This small molecule binds to this protein.
Small molecule (SMILES): CC(=O)N[C@H]1[C@H](O[C@H]2[C@H](O)[C@@H](NC(C)=O)CO[C@@H]2CO)O[C@H](CO)[C@@H](O)[C@@H]1O

Binding-site contacts:
Ligand atom C3 contacts residue HIS1088 of chain 1.B at 4.4 Å.
Ligand atom C5 contacts residue PHE1090 of chain 1.B at 4.1 Å (hydrophobic).
Ligand atom C4 contacts residue ASN1085 of chain 1.B at 4.2 Å.
Ligand atom O4 contacts residue HIS1088 of chain 1.B at 4.5 Å.
Ligand atom O5 contacts residue HIS1088 of chain 1.B at 3.4 Å (h-bond).
Ligand atom C6 contacts residue HIS1088 of chain 1.B at 3.7 Å.
Ligand atom C1 contacts residue PHE1090 of chain 1.B at 4.4 Å (hydrophobic).
Ligand atom C6 contacts residue PHE1090 of chain 1.B at 3.6 Å (hydrophobic).
Ligand atom C5 contacts residue ASN1085 of chain 1.B at 3.7 Å.
Ligand atom O5 contacts residue ASN1085 of chain 1.B at 2.3 Å (h-bond).
Ligand atom C8 contacts residue ASN1085 of chain 1.B at 3.4 Å.
Ligand atom O7 contacts residue ASN1085 of chain 1.B at 3.7 Å.
Ligand atom C1 contacts residue HIS1088 of chain 1.B at 3.8 Å.
Ligand atom C7 contacts residue ASN1085 of chain 1.B at 3.7 Å.
Ligand atom C3 contacts residue ASN1085 of chain 1.B at 3.8 Å.
Ligand atom C5 contacts residue HIS1088 of chain 1.B at 3.2 Å.
Ligand atom C1 contacts residue ASN1085 of chain 1.B at 1.4 Å.
Ligand atom C2 contacts residue ASN1085 of chain 1.B at 2.4 Å.
Ligand atom O5 contacts residue PHE1090 of chain 1.B at 3.8 Å.
Ligand atom C4 contacts residue HIS1088 of chain 1.B at 4.2 Å.
Ligand atom N2 contacts residue ASN1085 of chain 1.B at 2.9 Å (h-bond).
Ligand atom O7 contacts residue HIS1088 of chain 1.B at 3.6 Å.
Ligand atom O7 contacts residue THR1087 of chain 1.B at 3.9 Å.

Sequence of chain 1.B:
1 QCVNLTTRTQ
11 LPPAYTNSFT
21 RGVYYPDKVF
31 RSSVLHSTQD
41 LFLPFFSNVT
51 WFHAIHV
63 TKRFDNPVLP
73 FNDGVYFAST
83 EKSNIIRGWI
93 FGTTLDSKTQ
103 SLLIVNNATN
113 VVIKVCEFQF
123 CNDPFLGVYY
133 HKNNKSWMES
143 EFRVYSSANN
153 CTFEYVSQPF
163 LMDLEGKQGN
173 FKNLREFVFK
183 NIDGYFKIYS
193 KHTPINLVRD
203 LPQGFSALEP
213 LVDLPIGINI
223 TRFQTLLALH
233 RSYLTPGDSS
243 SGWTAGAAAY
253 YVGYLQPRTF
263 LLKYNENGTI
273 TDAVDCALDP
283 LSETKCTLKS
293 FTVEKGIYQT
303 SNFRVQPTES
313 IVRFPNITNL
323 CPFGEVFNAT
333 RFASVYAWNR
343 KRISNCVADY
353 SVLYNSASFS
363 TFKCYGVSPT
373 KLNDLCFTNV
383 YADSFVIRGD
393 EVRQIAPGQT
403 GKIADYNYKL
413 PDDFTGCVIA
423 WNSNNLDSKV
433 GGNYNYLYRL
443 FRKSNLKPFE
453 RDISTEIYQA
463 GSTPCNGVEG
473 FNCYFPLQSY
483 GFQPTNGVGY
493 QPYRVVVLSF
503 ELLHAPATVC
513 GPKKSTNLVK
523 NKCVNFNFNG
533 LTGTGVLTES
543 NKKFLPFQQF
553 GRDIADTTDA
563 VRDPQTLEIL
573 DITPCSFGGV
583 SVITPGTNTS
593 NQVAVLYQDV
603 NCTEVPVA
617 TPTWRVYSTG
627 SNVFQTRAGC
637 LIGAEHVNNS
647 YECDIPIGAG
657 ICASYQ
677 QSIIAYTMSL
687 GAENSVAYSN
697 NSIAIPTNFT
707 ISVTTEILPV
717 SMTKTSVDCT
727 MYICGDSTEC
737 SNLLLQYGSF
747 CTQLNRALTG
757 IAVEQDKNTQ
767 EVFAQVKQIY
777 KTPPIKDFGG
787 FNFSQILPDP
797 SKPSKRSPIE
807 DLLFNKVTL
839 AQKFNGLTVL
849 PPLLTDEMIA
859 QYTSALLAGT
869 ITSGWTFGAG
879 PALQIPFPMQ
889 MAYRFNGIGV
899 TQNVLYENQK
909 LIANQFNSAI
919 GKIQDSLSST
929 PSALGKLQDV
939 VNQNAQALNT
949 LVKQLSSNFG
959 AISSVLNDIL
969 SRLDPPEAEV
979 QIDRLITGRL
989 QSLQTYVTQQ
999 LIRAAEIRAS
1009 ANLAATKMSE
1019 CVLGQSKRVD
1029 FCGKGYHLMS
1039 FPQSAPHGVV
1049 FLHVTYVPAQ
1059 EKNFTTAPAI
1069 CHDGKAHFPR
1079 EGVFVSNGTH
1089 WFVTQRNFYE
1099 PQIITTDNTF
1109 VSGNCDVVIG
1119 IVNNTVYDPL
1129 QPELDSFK